Sequence of chain 23.F:
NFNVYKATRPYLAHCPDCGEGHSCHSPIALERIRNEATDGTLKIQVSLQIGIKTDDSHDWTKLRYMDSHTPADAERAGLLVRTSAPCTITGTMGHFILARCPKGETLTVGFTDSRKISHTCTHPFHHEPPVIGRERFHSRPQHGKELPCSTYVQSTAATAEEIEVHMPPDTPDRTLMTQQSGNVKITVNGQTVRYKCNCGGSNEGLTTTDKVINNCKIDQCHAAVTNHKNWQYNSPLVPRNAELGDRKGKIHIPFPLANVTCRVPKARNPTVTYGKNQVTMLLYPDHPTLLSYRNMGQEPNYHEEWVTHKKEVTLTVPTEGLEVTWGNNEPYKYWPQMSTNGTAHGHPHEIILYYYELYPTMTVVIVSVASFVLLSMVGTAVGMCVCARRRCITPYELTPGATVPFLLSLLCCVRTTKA

This small molecule binds to this protein.
Small molecule (SMILES): CC(=O)N[C@@H]1[C@@H](O)[C@H](O)[C@@H](CO)O[C@H]1O

Binding-site contacts:
Ligand atom O5 contacts residue ASN259 of chain 23.F at 2.4 Å (h-bond).
Ligand atom C8 contacts residue ASN259 of chain 23.F at 4.4 Å.
Ligand atom C1 contacts residue ASN259 of chain 23.F at 1.4 Å.
Ligand atom C2 contacts residue ASN259 of chain 23.F at 2.4 Å.
Ligand atom C3 contacts residue ASN259 of chain 23.F at 3.8 Å.
Ligand atom O6 contacts residue THR116 of chain 23.E at 3.5 Å.
Ligand atom C7 contacts residue ASN259 of chain 23.F at 3.1 Å.
Ligand atom C8 contacts residue LYS181 of chain 23.E at 4.1 Å.
Ligand atom C5 contacts residue ASN259 of chain 23.F at 3.7 Å.
Ligand atom O7 contacts residue ASN259 of chain 23.F at 2.9 Å (h-bond).
Ligand atom O6 contacts residue LYS115 of chain 23.E at 4.4 Å.
Ligand atom O7 contacts residue LYS181 of chain 23.E at 3.9 Å.
Ligand atom C4 contacts residue ASN259 of chain 23.F at 4.2 Å.
Ligand atom O5 contacts residue THR116 of chain 23.E at 4.0 Å.
Ligand atom N2 contacts residue ASN259 of chain 23.F at 2.9 Å (h-bond).

Sequence of chain 23.E:
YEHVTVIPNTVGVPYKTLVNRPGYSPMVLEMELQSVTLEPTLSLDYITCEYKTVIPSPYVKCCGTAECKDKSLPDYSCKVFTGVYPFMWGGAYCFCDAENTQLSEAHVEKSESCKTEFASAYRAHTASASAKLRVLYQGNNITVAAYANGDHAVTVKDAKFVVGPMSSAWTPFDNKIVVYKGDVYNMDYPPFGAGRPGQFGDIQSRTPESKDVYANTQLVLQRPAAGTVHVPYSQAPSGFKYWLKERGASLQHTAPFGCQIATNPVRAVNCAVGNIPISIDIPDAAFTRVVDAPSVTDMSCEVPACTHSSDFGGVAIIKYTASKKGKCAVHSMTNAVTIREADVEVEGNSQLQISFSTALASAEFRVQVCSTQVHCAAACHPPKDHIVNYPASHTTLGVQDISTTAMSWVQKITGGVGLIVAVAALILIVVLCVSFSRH